Sequence of chain 1.A:
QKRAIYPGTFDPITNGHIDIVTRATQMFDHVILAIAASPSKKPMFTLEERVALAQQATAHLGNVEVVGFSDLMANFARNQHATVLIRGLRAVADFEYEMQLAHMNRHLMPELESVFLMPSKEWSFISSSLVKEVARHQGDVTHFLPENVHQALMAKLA

Sequence of chain 9.A:
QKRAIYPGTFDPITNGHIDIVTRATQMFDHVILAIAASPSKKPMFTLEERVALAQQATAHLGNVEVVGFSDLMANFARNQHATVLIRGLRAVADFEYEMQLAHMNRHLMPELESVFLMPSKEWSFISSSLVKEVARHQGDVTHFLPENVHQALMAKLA

This protein binds this small molecule.
Small molecule (SMILES): COc1ccc2[nH]cc(CCNC(=O)C(C)(C)C)c2c1

Binding-site contacts:
Ligand atom C contacts residue GLU99 of chain 1.A at 4.2 Å.
Ligand atom O contacts residue ASN106 of chain 1.A at 3.1 Å (h-bond).
Ligand atom O contacts residue PRO8 of chain 1.A at 4.1 Å.
Ligand atom C6 contacts residue PHE70 of chain 1.A at 3.8 Å (hydrophobic).
Ligand atom C7 contacts residue ASP72 of chain 1.A at 3.8 Å.
Ligand atom C contacts residue LEU86 of chain 1.A at 3.9 Å (hydrophobic).
Ligand atom C2 contacts residue LEU102 of chain 1.A at 3.8 Å (hydrophobic).
Ligand atom O1 contacts residue MET74 of chain 1.A at 2.8 Å (h-bond).
Ligand atom C5 contacts residue ALA37 of chain 1.A at 3.2 Å (hydrophobic).
Ligand atom O1 contacts residue LEU73 of chain 1.A at 3.4 Å.
Ligand atom C9 contacts residue MET74 of chain 1.A at 3.9 Å (hydrophobic).
Ligand atom C15 contacts residue MET74 of chain 1.A at 3.7 Å (hydrophobic).
Ligand atom O contacts residue LEU86 of chain 1.A at 4.1 Å.
Ligand atom C2 contacts residue ARG88 of chain 1.A at 3.6 Å.
Ligand atom C8 contacts residue HIS138 of chain 9.A at 3.9 Å.
Ligand atom C11 contacts residue LEU102 of chain 1.A at 3.6 Å (hydrophobic).
Ligand atom C8 contacts residue ASP72 of chain 1.A at 3.7 Å.
Ligand atom C7 contacts residue PHE70 of chain 1.A at 3.5 Å (hydrophobic).
Ligand atom C5 contacts residue PHE70 of chain 1.A at 4.0 Å (hydrophobic).
Ligand atom C12 contacts residue GLU134 of chain 9.A at 4.0 Å.
Ligand atom C1 contacts residue LEU102 of chain 1.A at 4.1 Å (hydrophobic).
Ligand atom C1 contacts residue PRO8 of chain 1.A at 3.9 Å (hydrophobic).
Ligand atom N1 contacts residue HIS138 of chain 9.A at 4.1 Å.
Ligand atom C11 contacts residue GLU134 of chain 9.A at 4.3 Å.
Ligand atom C12 contacts residue LEU73 of chain 1.A at 4.1 Å (hydrophobic).
Ligand atom C7 contacts residue MET74 of chain 1.A at 3.7 Å (hydrophobic).
Ligand atom C12 contacts residue VAL135 of chain 9.A at 3.5 Å (hydrophobic).
Ligand atom C8 contacts residue MET74 of chain 1.A at 3.9 Å (hydrophobic).
Ligand atom C contacts residue ASN106 of chain 1.A at 3.4 Å.
Ligand atom C2 contacts residue PRO8 of chain 1.A at 4.0 Å (hydrophobic).
Ligand atom N contacts residue ALA37 of chain 1.A at 3.6 Å.
Ligand atom C contacts residue ARG88 of chain 1.A at 3.4 Å.
Ligand atom C contacts residue LEU102 of chain 1.A at 3.9 Å (hydrophobic).
Ligand atom C3 contacts residue GLY9 of chain 1.A at 4.2 Å.
Ligand atom C3 contacts residue ARG88 of chain 1.A at 4.0 Å.
Ligand atom O contacts residue MET74 of chain 1.A at 4.0 Å.
Ligand atom O contacts residue LEU102 of chain 1.A at 4.1 Å.
Ligand atom C13 contacts residue LEU102 of chain 1.A at 4.3 Å (hydrophobic).
Ligand atom C13 contacts residue ASN106 of chain 1.A at 3.4 Å.
Ligand atom C9 contacts residue LEU73 of chain 1.A at 4.2 Å (hydrophobic).